This protein binds this small molecule.
Small molecule (SMILES): CC(C)C[C@H](NC(=O)[C@H](Cc1ccccc1)NC(=O)[C@H](CC(C)C)NC(=O)[C@H](CC1=CN=C2CC=CC=C12)NC(=O)[C@@H](NC(=O)[C@H](CC(C)C)NC(=O)[C@H](CC1=CN=C2C=CC=CC12)NC(=O)[C@H](CCC(N)=O)NC(=O)[C@@H](N)CCCCN)C(C)C)C(=O)O

Binding-site contacts:
Ligand atom CG contacts residue TRP148 of chain 1.A at 3.5 Å (hydrophobic).
Ligand atom N contacts residue TYR100 of chain 1.A at 3.0 Å (h-bond).
Ligand atom CG contacts residue TRP168 of chain 1.A at 3.5 Å (hydrophobic).
Ligand atom N contacts residue GLU64 of chain 1.A at 3.0 Å (salt-bridge).
Ligand atom CB contacts residue GLU64 of chain 1.A at 3.2 Å.
Ligand atom CE contacts residue TRP168 of chain 1.A at 3.5 Å (hydrophobic).
Ligand atom CG contacts residue GLU64 of chain 1.A at 3.4 Å.
Ligand atom NE2 contacts residue MET46 of chain 1.A at 3.1 Å.
Ligand atom CA contacts residue TYR100 of chain 1.A at 3.5 Å (hydrophobic).
Ligand atom O contacts residue TYR160 of chain 1.A at 2.6 Å (h-bond).
Ligand atom CD contacts residue TYR10 of chain 1.A at 3.4 Å (hydrophobic).
Ligand atom O contacts residue THR74 of chain 1.A at 3.4 Å.
Ligand atom CA contacts residue TYR8 of chain 1.A at 3.1 Å (hydrophobic).
Ligand atom O contacts residue LYS147 of chain 1.A at 3.5 Å.
Ligand atom NZ contacts residue TRP168 of chain 1.A at 3.4 Å.
Ligand atom O contacts residue LYS67 of chain 1.A at 3.0 Å (salt-bridge).
Ligand atom O contacts residue TYR160 of chain 1.A at 3.4 Å.
Ligand atom OXT contacts residue LYS147 of chain 1.A at 3.4 Å (salt-bridge).
Ligand atom N contacts residue TYR172 of chain 1.A at 3.0 Å (h-bond).
Ligand atom OXT contacts residue TYR85 of chain 1.A at 3.2 Å (h-bond).
Ligand atom N contacts residue ASP78 of chain 1.A at 2.9 Å (salt-bridge).
Ligand atom OE1 contacts residue VAL68 of chain 1.A at 3.5 Å.
Ligand atom CB contacts residue TYR100 of chain 1.A at 3.2 Å (hydrophobic).
Ligand atom CA contacts residue TYR172 of chain 1.A at 3.5 Å (hydrophobic).
Ligand atom O contacts residue HIS71 of chain 1.A at 3.1 Å (h-bond).
Ligand atom O contacts residue LYS147 of chain 1.A at 2.5 Å (salt-bridge).
Ligand atom CZ3 contacts residue GLN73 of chain 1.A at 3.5 Å.
Ligand atom NE2 contacts residue GLU64 of chain 1.A at 3.0 Å (salt-bridge).
Ligand atom CG1 contacts residue ARG98 of chain 1.A at 3.5 Å.
Ligand atom O contacts residue TRP148 of chain 1.A at 2.8 Å (h-bond).
Ligand atom CG1 contacts residue HIS71 of chain 1.A at 3.2 Å.
Ligand atom C contacts residue THR144 of chain 1.A at 3.5 Å.
Ligand atom CG contacts residue TYR10 of chain 1.A at 3.3 Å (hydrophobic).
Ligand atom OXT contacts residue THR144 of chain 1.A at 2.5 Å (h-bond).
Ligand atom C contacts residue TYR8 of chain 1.A at 3.4 Å (hydrophobic).
Ligand atom CZ2 contacts residue ALA70 of chain 1.A at 3.4 Å (hydrophobic).
Ligand atom N contacts residue TYR8 of chain 1.A at 3.4 Å (h-bond).
Ligand atom OE1 contacts residue TYR10 of chain 1.A at 2.8 Å (h-bond).
Ligand atom C contacts residue LYS147 of chain 1.A at 3.1 Å.
Ligand atom CD1 contacts residue TRP148 of chain 1.A at 3.3 Å (hydrophobic).

Sequence of chain 1.A:
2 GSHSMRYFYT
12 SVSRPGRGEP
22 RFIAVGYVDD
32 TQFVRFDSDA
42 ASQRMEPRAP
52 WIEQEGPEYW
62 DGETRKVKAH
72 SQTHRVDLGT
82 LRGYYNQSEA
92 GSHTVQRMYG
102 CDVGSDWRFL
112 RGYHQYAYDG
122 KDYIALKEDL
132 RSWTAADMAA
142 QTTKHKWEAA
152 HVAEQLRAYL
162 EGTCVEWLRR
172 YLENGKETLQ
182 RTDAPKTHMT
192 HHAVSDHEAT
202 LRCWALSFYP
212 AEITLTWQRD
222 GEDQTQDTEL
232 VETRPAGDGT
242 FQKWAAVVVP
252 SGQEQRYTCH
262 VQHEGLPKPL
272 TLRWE